The small molecule below binds the protein below.
Small molecule (SMILES): CC(=O)N[C@@H]1[C@@H](O)[C@H](O)[C@@H](CO)O[C@H]1O

Binding-site contacts:
Ligand atom C3 contacts residue ASN121 of chain 1.A at 3.8 Å.
Ligand atom O6 contacts residue ASN121 of chain 1.A at 4.5 Å.
Ligand atom C8 contacts residue TRP171 of chain 1.A at 3.7 Å (hydrophobic).
Ligand atom C5 contacts residue ASN121 of chain 1.A at 3.6 Å.
Ligand atom C7 contacts residue ASN121 of chain 1.A at 3.4 Å.
Ligand atom O3 contacts residue TYR19 of chain 1.A at 4.2 Å.
Ligand atom O7 contacts residue GLU169 of chain 1.A at 3.5 Å.
Ligand atom C8 contacts residue GLU169 of chain 1.A at 3.7 Å.
Ligand atom N2 contacts residue ASN121 of chain 1.A at 2.9 Å (h-bond).
Ligand atom C8 contacts residue VAL119 of chain 1.A at 4.1 Å (hydrophobic).
Ligand atom C8 contacts residue VAL120 of chain 1.A at 4.5 Å (hydrophobic).
Ligand atom C7 contacts residue GLU169 of chain 1.A at 4.2 Å.
Ligand atom O7 contacts residue HIS170 of chain 1.A at 4.3 Å.
Ligand atom C1 contacts residue ASN121 of chain 1.A at 1.4 Å.
Ligand atom C8 contacts residue ASN121 of chain 1.A at 4.5 Å.
Ligand atom C2 contacts residue ASN121 of chain 1.A at 2.4 Å.
Ligand atom O7 contacts residue ASN121 of chain 1.A at 3.6 Å (h-bond).
Ligand atom O5 contacts residue ASN121 of chain 1.A at 2.3 Å (h-bond).
Ligand atom C4 contacts residue ASN121 of chain 1.A at 4.2 Å.
Ligand atom C8 contacts residue HIS170 of chain 1.A at 4.0 Å.
Ligand atom C7 contacts residue TRP171 of chain 1.A at 4.2 Å (hydrophobic).

Sequence of chain 1.A:
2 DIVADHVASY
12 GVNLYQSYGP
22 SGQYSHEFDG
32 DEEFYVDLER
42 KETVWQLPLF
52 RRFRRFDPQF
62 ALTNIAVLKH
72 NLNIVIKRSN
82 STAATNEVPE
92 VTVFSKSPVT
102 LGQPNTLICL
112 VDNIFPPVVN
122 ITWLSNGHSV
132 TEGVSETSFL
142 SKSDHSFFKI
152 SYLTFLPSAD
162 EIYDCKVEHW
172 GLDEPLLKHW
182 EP